Sequence of chain 1.A:
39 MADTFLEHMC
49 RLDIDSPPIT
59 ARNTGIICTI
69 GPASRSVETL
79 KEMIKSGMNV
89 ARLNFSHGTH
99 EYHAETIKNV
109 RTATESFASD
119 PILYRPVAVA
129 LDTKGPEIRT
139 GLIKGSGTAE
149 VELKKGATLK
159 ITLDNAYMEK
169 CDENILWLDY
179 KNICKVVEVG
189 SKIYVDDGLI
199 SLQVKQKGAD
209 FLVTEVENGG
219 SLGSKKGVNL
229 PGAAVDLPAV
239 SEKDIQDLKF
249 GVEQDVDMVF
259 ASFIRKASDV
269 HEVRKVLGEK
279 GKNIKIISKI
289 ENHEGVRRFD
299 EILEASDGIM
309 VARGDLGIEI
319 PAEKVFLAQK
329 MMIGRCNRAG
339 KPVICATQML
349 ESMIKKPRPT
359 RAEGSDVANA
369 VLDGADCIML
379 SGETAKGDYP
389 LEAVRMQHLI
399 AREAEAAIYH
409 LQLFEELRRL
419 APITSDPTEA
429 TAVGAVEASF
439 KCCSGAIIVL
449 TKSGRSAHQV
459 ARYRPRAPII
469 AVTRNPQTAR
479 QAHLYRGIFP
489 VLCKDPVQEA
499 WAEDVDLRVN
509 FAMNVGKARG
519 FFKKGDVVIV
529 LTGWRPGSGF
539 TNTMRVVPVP

A protein and the small-molecule ligand that binds it are described below.
Small molecule (SMILES): O=P(O)(O)OC[C@H]1O[C@](O)(COP(=O)(O)O)[C@@H](O)[C@@H]1O

Binding-site contacts:
Ligand atom O5P contacts residue ARG453 of chain 1.A at 3.8 Å.
Ligand atom C3 contacts residue GLY535 of chain 1.A at 3.4 Å.
Ligand atom O1 contacts residue PRO534 of chain 1.A at 3.9 Å.
Ligand atom O1P contacts residue TRP499 of chain 1.A at 3.2 Å (h-bond).
Ligand atom C5 contacts residue GLY535 of chain 1.A at 3.1 Å.
Ligand atom O3 contacts residue TRP499 of chain 1.A at 3.9 Å.
Ligand atom P2 contacts residue SER451 of chain 1.A at 3.9 Å.
Ligand atom O2P contacts residue LYS450 of chain 1.A at 3.8 Å.
Ligand atom P1 contacts residue ARG506 of chain 1.A at 3.5 Å.
Ligand atom C6 contacts residue THR539 of chain 1.A at 3.9 Å.
Ligand atom O6P contacts residue SER451 of chain 1.A at 2.7 Å (h-bond).
Ligand atom O4 contacts residue PHE538 of chain 1.A at 2.9 Å (h-bond).
Ligand atom O3 contacts residue GLY531 of chain 1.A at 3.4 Å.
Ligand atom O3P contacts residue PRO534 of chain 1.A at 3.6 Å.
Ligand atom O4 contacts residue GLY535 of chain 1.A at 3.0 Å (h-bond).
Ligand atom O6 contacts residue LYS450 of chain 1.A at 3.5 Å (salt-bridge).
Ligand atom C4 contacts residue GLY535 of chain 1.A at 3.3 Å.
Ligand atom O6P contacts residue LYS450 of chain 1.A at 3.7 Å.
Ligand atom O6 contacts residue SER536 of chain 1.A at 3.6 Å (h-bond).
Ligand atom O3 contacts residue ARG533 of chain 1.A at 2.5 Å (salt-bridge).
Ligand atom O3P contacts residue GLY535 of chain 1.A at 3.1 Å (h-bond).
Ligand atom O5P contacts residue THR449 of chain 1.A at 2.6 Å (h-bond).
Ligand atom C6 contacts residue SER454 of chain 1.A at 3.6 Å.
Ligand atom O2P contacts residue ARG506 of chain 1.A at 2.8 Å (salt-bridge).
Ligand atom O5 contacts residue LEU448 of chain 1.A at 3.8 Å.
Ligand atom O4P contacts residue SER454 of chain 1.A at 3.4 Å (h-bond).
Ligand atom O4 contacts residue GLY537 of chain 1.A at 3.6 Å.
Ligand atom O6P contacts residue SER536 of chain 1.A at 2.8 Å (h-bond).
Ligand atom O5P contacts residue LYS450 of chain 1.A at 3.9 Å.
Ligand atom P2 contacts residue LYS450 of chain 1.A at 3.9 Å.
Ligand atom O2 contacts residue GLY531 of chain 1.A at 3.5 Å (h-bond).
Ligand atom P2 contacts residue SER454 of chain 1.A at 3.4 Å.
Ligand atom O5P contacts residue SER454 of chain 1.A at 2.3 Å (h-bond).
Ligand atom C3 contacts residue ARG533 of chain 1.A at 3.3 Å.
Ligand atom O1P contacts residue ARG506 of chain 1.A at 3.0 Å (salt-bridge).
Ligand atom P2 contacts residue SER536 of chain 1.A at 3.5 Å.
Ligand atom O3P contacts residue LYS450 of chain 1.A at 3.8 Å.
Ligand atom O4 contacts residue THR539 of chain 1.A at 3.8 Å.
Ligand atom O4P contacts residue GLY537 of chain 1.A at 3.1 Å (h-bond).
Ligand atom O6 contacts residue SER454 of chain 1.A at 3.9 Å.